Binding-site contacts:
Ligand atom CB contacts residue PHE127 of chain 1.C at 3.4 Å (hydrophobic).
Ligand atom CA contacts residue ASN44 of chain 1.C at 4.3 Å.
Ligand atom CA contacts residue LEU115 of chain 1.C at 4.0 Å (hydrophobic).
Ligand atom OG contacts residue ARG45 of chain 1.D at 4.1 Å.
Ligand atom O contacts residue LEU115 of chain 1.C at 4.4 Å.
Ligand atom OXT contacts residue THR132 of chain 1.C at 3.1 Å (h-bond).
Ligand atom O contacts residue ARG45 of chain 1.D at 4.2 Å.
Ligand atom O contacts residue ASN41 of chain 1.D at 4.5 Å.
Ligand atom CA contacts residue PHE128 of chain 1.C at 4.1 Å (hydrophobic).
Ligand atom C contacts residue THR132 of chain 1.C at 2.9 Å.
Ligand atom C contacts residue ARG40 of chain 1.C at 3.8 Å.
Ligand atom CA contacts residue GLN130 of chain 1.C at 4.0 Å.
Ligand atom N contacts residue PHE128 of chain 1.C at 2.8 Å (h-bond).
Ligand atom OG contacts residue ASN44 of chain 1.C at 2.3 Å (h-bond).
Ligand atom CB contacts residue ASN44 of chain 1.C at 3.1 Å.
Ligand atom CB contacts residue THR132 of chain 1.C at 4.4 Å.
Ligand atom O contacts residue ARG40 of chain 1.C at 2.9 Å (salt-bridge).
Ligand atom CB contacts residue PHE128 of chain 1.C at 4.1 Å (hydrophobic).
Ligand atom N contacts residue ASP129 of chain 1.C at 4.5 Å.
Ligand atom OXT contacts residue GLN130 of chain 1.C at 3.9 Å.
Ligand atom OG contacts residue PHE128 of chain 1.C at 4.0 Å.
Ligand atom CB contacts residue LEU115 of chain 1.C at 4.4 Å (hydrophobic).
Ligand atom C contacts residue GLN130 of chain 1.C at 4.4 Å.
Ligand atom OG contacts residue ILE48 of chain 1.D at 4.5 Å.
Ligand atom N contacts residue GLN130 of chain 1.C at 2.9 Å (h-bond).
Ligand atom O contacts residue ASN44 of chain 1.C at 3.0 Å (h-bond).
Ligand atom N contacts residue THR132 of chain 1.C at 3.1 Å (h-bond).
Ligand atom O contacts residue THR132 of chain 1.C at 3.5 Å (h-bond).
Ligand atom OXT contacts residue ARG40 of chain 1.C at 3.2 Å (salt-bridge).
Ligand atom CA contacts residue THR132 of chain 1.C at 2.9 Å.
Ligand atom C contacts residue ASN44 of chain 1.C at 3.9 Å.
Ligand atom C contacts residue ARG45 of chain 1.D at 4.1 Å.
Ligand atom N contacts residue PHE127 of chain 1.C at 2.9 Å (h-bond).
Ligand atom OXT contacts residue ARG45 of chain 1.D at 3.3 Å (salt-bridge).
Ligand atom OG contacts residue PHE127 of chain 1.C at 4.1 Å.
Ligand atom CA contacts residue PHE127 of chain 1.C at 3.4 Å (hydrophobic).

A protein and the small-molecule ligand that binds it are described below.
Small molecule (SMILES): N[C@@H](CO)C(=O)O

Sequence of chain 1.C:
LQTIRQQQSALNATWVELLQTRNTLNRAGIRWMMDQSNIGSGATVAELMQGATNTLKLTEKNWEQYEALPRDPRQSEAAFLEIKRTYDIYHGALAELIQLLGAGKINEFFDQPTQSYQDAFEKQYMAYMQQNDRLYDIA

Sequence of chain 1.D:
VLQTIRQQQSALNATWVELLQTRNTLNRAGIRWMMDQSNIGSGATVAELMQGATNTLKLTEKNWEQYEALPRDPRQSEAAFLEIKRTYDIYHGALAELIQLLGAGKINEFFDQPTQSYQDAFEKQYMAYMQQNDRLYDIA